The protein below binds the small molecule below.
Small molecule (SMILES): CC(=O)N[C@H]1[C@H](O[C@H]2[C@H](O)[C@@H](NC(C)=O)CO[C@@H]2CO)O[C@H](CO)[C@@H](O[C@@H]2O[C@H](CO)[C@@H](O)[C@H](O)[C@@H]2O)[C@@H]1O

Sequence of chain 1.I:
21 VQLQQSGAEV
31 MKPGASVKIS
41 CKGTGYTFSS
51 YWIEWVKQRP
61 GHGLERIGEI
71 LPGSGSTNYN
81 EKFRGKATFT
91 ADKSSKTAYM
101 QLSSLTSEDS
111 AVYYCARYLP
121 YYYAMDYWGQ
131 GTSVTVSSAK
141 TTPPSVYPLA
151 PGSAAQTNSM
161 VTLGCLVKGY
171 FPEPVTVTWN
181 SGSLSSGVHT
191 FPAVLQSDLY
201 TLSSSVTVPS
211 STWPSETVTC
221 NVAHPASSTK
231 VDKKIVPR

Sequence of chain 1.H:
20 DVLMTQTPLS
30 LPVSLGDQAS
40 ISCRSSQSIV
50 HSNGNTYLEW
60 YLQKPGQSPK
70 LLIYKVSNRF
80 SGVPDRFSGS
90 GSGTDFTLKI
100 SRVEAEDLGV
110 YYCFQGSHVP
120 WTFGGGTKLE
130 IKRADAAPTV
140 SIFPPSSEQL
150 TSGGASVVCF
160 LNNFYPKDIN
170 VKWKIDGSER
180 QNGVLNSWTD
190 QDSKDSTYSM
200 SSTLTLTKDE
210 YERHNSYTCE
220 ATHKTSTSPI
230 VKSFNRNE

Sequence of chain 1.E:
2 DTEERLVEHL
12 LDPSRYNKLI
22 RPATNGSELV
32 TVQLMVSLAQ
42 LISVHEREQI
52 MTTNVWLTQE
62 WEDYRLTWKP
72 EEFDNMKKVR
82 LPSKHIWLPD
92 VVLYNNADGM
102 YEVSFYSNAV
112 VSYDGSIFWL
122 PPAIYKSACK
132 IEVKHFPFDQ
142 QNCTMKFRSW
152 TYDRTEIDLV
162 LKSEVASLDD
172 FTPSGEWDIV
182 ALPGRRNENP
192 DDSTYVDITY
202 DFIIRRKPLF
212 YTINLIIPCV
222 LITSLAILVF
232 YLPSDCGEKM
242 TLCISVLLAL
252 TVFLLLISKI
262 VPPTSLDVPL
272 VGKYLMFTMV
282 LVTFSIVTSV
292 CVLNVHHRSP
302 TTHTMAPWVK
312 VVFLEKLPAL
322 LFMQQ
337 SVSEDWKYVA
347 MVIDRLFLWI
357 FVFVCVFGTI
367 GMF

Binding-site contacts:
Ligand atom N2 contacts residue TYR122 of chain 1.I at 3.4 Å (h-bond).
Ligand atom O5 contacts residue ASN143 of chain 1.E at 2.3 Å (h-bond).
Ligand atom C1 contacts residue TYR122 of chain 1.I at 4.5 Å (hydrophobic).
Ligand atom C8 contacts residue TYR121 of chain 1.I at 4.1 Å (hydrophobic).
Ligand atom C8 contacts residue ARG186 of chain 1.E at 1.4 Å.
Ligand atom C7 contacts residue ASN143 of chain 1.E at 3.6 Å.
Ligand atom C8 contacts residue ILE204 of chain 1.E at 4.1 Å (hydrophobic).
Ligand atom C3 contacts residue TYR122 of chain 1.I at 3.6 Å (hydrophobic).
Ligand atom C5 contacts residue ASP202 of chain 1.E at 4.4 Å.
Ligand atom C6 contacts residue ASN54 of chain 1.H at 3.3 Å.
Ligand atom C7 contacts residue ASN52 of chain 1.H at 4.2 Å.
Ligand atom C8 contacts residue ASN52 of chain 1.H at 4.5 Å.
Ligand atom N2 contacts residue ARG186 of chain 1.E at 4.0 Å.
Ligand atom C1 contacts residue ASN143 of chain 1.E at 1.4 Å.
Ligand atom C7 contacts residue ARG186 of chain 1.E at 2.9 Å.
Ligand atom C3 contacts residue ASN143 of chain 1.E at 3.7 Å.
Ligand atom C7 contacts residue TYR122 of chain 1.I at 4.3 Å (hydrophobic).
Ligand atom O7 contacts residue ASN143 of chain 1.E at 3.9 Å.
Ligand atom C2 contacts residue ARG186 of chain 1.E at 4.1 Å.
Ligand atom C4 contacts residue ASN143 of chain 1.E at 4.1 Å.
Ligand atom O6 contacts residue LYS74 of chain 1.H at 4.0 Å.
Ligand atom C2 contacts residue ASN143 of chain 1.E at 2.4 Å.
Ligand atom O3 contacts residue TYR122 of chain 1.I at 4.0 Å.
Ligand atom C2 contacts residue TYR122 of chain 1.I at 4.0 Å (hydrophobic).
Ligand atom C5 contacts residue ASN143 of chain 1.E at 3.5 Å.
Ligand atom C8 contacts residue ASN188 of chain 1.E at 4.0 Å.
Ligand atom N2 contacts residue ASN143 of chain 1.E at 2.8 Å (h-bond).
Ligand atom O7 contacts residue ARG186 of chain 1.E at 3.5 Å (salt-bridge).
Ligand atom O6 contacts residue ASN54 of chain 1.H at 3.9 Å.
Ligand atom O3 contacts residue ARG186 of chain 1.E at 4.2 Å.
Ligand atom O7 contacts residue ASN52 of chain 1.H at 3.4 Å (h-bond).